Sequence of chain 3.F:
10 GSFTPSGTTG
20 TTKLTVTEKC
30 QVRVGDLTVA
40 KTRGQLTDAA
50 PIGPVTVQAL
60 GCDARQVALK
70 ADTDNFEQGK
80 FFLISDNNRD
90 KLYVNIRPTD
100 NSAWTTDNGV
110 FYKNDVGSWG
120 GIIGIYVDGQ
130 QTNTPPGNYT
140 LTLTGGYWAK

The protein below binds the small molecule below.
Small molecule (SMILES): O=C(N[C@H](CO)[C@H](O)c1ccc([N+](=O)[O-])cc1)C(Cl)Cl

Binding-site contacts:
Ligand atom CL2 contacts residue PRO53 of chain 3.F at 3.6 Å.
Ligand atom C5 contacts residue BRX1 of chain 3.LA at 0.2 Å.
Ligand atom CL1 contacts residue ILE124 of chain 3.F at 3.5 Å.
Ligand atom CL2 contacts residue GLY123 of chain 3.F at 3.7 Å.
Ligand atom O4 contacts residue PRO50 of chain 3.F at 3.7 Å.
Ligand atom O9A contacts residue PRO53 of chain 3.F at 4.1 Å.
Ligand atom CL2 contacts residue ILE121 of chain 3.F at 3.8 Å.
Ligand atom CL2 contacts residue TYR125 of chain 3.F at 4.0 Å.
Ligand atom CL1 contacts residue ILE51 of chain 3.F at 4.2 Å.
Ligand atom C9 contacts residue BRX1 of chain 3.LA at 0.1 Å.
Ligand atom C1 contacts residue TYR125 of chain 3.F at 3.6 Å (hydrophobic).
Ligand atom C1 contacts residue BRX1 of chain 3.LA at 0.2 Å.
Ligand atom O2 contacts residue PRO53 of chain 3.F at 4.0 Å.
Ligand atom CL2 contacts residue BRX1 of chain 3.LA at 0.5 Å.
Ligand atom C10 contacts residue PRO53 of chain 3.F at 3.8 Å (hydrophobic).
Ligand atom CL1 contacts residue GLY123 of chain 3.F at 3.7 Å.
Ligand atom CL2 contacts residue THR98 of chain 3.F at 3.9 Å.
Ligand atom C11 contacts residue BRX1 of chain 3.LA at 0.2 Å.
Ligand atom O9A contacts residue BRX1 of chain 3.LA at 0.3 Å (h-bond).
Ligand atom O2 contacts residue PRO50 of chain 3.F at 3.7 Å.
Ligand atom CL1 contacts residue PRO53 of chain 3.F at 3.9 Å.
Ligand atom C2 contacts residue PRO50 of chain 3.F at 4.1 Å (hydrophobic).
Ligand atom CL1 contacts residue TYR125 of chain 3.F at 3.9 Å.
Ligand atom N2 contacts residue BRX1 of chain 3.LA at 0.4 Å (h-bond).
Ligand atom CL1 contacts residue BRX1 of chain 3.LA at 0.3 Å.
Ligand atom O9B contacts residue BRX1 of chain 3.LA at 0.3 Å (h-bond).
Ligand atom O2 contacts residue BRX1 of chain 3.LA at 0.8 Å (h-bond).
Ligand atom CL1 contacts residue PRO50 of chain 3.F at 4.0 Å.
Ligand atom C7 contacts residue BRX1 of chain 3.LA at 0.1 Å.
Ligand atom C6 contacts residue BRX1 of chain 3.LA at 0.1 Å.
Ligand atom C2 contacts residue BRX1 of chain 3.LA at 0.2 Å.
Ligand atom C8 contacts residue BRX1 of chain 3.LA at 0.1 Å.
Ligand atom C4 contacts residue BRX1 of chain 3.LA at 0.6 Å.
Ligand atom O5 contacts residue BRX1 of chain 3.LA at 0.3 Å (h-bond).
Ligand atom C3 contacts residue BRX1 of chain 3.LA at 0.1 Å.
Ligand atom C10 contacts residue BRX1 of chain 3.LA at 0.2 Å.
Ligand atom O4 contacts residue BRX1 of chain 3.LA at 0.5 Å (h-bond).
Ligand atom CL1 contacts residue GLY52 of chain 3.F at 3.2 Å.
Ligand atom O9B contacts residue ILE121 of chain 3.F at 3.5 Å.
Ligand atom N9 contacts residue BRX1 of chain 3.LA at 0.2 Å (h-bond).